Sequence of chain 54.A:
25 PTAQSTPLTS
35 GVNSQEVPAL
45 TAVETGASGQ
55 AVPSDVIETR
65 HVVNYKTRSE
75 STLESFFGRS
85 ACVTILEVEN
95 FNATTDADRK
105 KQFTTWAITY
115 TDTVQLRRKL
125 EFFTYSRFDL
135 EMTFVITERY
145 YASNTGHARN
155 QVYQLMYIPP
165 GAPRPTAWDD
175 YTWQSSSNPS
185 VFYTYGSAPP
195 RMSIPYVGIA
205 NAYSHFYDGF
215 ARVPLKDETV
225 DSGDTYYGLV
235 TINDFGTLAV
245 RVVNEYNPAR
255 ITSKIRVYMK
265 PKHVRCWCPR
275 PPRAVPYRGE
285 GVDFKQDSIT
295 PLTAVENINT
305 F

Binding-site contacts:
Ligand atom C4 contacts residue PRO252 of chain 54.A at 3.8 Å (hydrophobic).
Ligand atom O1B contacts residue SER147 of chain 55.A at 3.1 Å (h-bond).
Ligand atom O1A contacts residue SER147 of chain 55.A at 2.8 Å (h-bond).
Ligand atom O1B contacts residue ALA146 of chain 55.A at 3.2 Å.
Ligand atom C6 contacts residue TYR145 of chain 55.A at 3.4 Å (hydrophobic).
Ligand atom C1 contacts residue SER147 of chain 55.A at 3.6 Å.
Ligand atom C1 contacts residue PRO252 of chain 54.A at 4.1 Å (hydrophobic).
Ligand atom N5 contacts residue TYR145 of chain 55.A at 2.6 Å (h-bond).
Ligand atom C11 contacts residue ARG143 of chain 55.A at 4.0 Å.
Ligand atom O8 contacts residue ALA146 of chain 55.A at 3.3 Å.
Ligand atom O10 contacts residue TYR250 of chain 54.A at 2.7 Å (h-bond).
Ligand atom O4 contacts residue TYR145 of chain 55.A at 4.2 Å.
Ligand atom O1B contacts residue ASN148 of chain 55.A at 4.3 Å.
Ligand atom C4 contacts residue TYR145 of chain 55.A at 3.6 Å (hydrophobic).
Ligand atom O1A contacts residue ALA146 of chain 55.A at 4.2 Å.
Ligand atom C5 contacts residue TYR145 of chain 55.A at 3.3 Å (hydrophobic).
Ligand atom N5 contacts residue TYR250 of chain 54.A at 4.4 Å.
Ligand atom C11 contacts residue TYR250 of chain 54.A at 3.7 Å (hydrophobic).
Ligand atom C3 contacts residue PRO252 of chain 54.A at 3.9 Å (hydrophobic).
Ligand atom C7 contacts residue TYR145 of chain 55.A at 3.8 Å (hydrophobic).
Ligand atom O4 contacts residue PRO252 of chain 54.A at 3.8 Å.
Ligand atom C10 contacts residue TYR145 of chain 55.A at 3.6 Å (hydrophobic).
Ligand atom C6 contacts residue ALA146 of chain 55.A at 4.2 Å (hydrophobic).
Ligand atom C8 contacts residue ALA146 of chain 55.A at 4.4 Å (hydrophobic).
Ligand atom C9 contacts residue TYR145 of chain 55.A at 4.2 Å (hydrophobic).
Ligand atom O4 contacts residue ASN251 of chain 54.A at 4.2 Å.
Ligand atom C10 contacts residue TYR250 of chain 54.A at 3.5 Å (hydrophobic).
Ligand atom O1A contacts residue PRO252 of chain 54.A at 3.3 Å.
Ligand atom O4 contacts residue TYR250 of chain 54.A at 3.4 Å.
Ligand atom C11 contacts residue TYR145 of chain 55.A at 3.7 Å (hydrophobic).
Ligand atom C1 contacts residue ALA146 of chain 55.A at 3.9 Å (hydrophobic).

Sequence of chain 55.A:
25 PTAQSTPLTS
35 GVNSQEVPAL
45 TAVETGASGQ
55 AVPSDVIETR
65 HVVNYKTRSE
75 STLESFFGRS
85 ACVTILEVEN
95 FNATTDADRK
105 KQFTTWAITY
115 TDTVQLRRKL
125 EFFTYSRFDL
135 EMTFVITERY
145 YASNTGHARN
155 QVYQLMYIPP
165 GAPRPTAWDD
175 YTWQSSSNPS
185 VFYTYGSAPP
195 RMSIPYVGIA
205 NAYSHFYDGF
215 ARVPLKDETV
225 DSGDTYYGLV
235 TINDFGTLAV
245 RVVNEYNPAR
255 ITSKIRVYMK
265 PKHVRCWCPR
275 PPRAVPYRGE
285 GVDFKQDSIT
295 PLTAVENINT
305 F

A protein and the small-molecule ligand that binds it are described below.
Small molecule (SMILES): CC(=O)N[C@H]1[C@H]([C@H](O)[C@H](O)CO)O[C@@](O)(C(=O)O)C[C@@H]1O